Sequence of chain 2.A:
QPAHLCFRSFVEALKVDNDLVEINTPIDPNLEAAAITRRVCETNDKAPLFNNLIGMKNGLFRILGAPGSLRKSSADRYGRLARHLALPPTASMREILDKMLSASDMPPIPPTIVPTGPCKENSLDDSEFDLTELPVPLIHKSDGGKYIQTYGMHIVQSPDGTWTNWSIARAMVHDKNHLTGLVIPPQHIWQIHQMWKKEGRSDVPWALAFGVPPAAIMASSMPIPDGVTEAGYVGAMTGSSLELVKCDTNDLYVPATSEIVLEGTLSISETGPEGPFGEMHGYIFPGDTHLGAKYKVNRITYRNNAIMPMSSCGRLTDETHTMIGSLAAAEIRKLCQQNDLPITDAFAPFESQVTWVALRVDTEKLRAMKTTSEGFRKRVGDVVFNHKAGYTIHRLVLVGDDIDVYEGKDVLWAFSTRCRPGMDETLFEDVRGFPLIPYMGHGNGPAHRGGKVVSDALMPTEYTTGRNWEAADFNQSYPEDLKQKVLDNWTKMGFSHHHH

Binding-site contacts:
Ligand atom C21 contacts residue BYN1 of chain 2.F at 0.1 Å.
Ligand atom C5 contacts residue BYN1 of chain 2.F at 0.1 Å.
Ligand atom C8 contacts residue BYN1 of chain 2.F at 0.1 Å.
Ligand atom C9 contacts residue BYN1 of chain 2.F at 0.1 Å.
Ligand atom C12 contacts residue BYN1 of chain 2.F at 0.1 Å.
Ligand atom C10 contacts residue BYN1 of chain 2.F at 0.1 Å.
Ligand atom O7 contacts residue BYN1 of chain 2.F at 0.1 Å (h-bond).
Ligand atom C16 contacts residue BYN1 of chain 2.F at 0.3 Å.
Ligand atom N2 contacts residue BYN1 of chain 2.F at 0.1 Å (h-bond).
Ligand atom N4 contacts residue BYN1 of chain 2.F at 0.1 Å (h-bond).
Ligand atom O3 contacts residue BYN1 of chain 2.F at 0.2 Å (h-bond).
Ligand atom C13 contacts residue BYN1 of chain 2.F at 0.2 Å.
Ligand atom C30 contacts residue BYN1 of chain 2.F at 0.3 Å.
Ligand atom C24 contacts residue SYN1 of chain 2.G at 0.6 Å.
Ligand atom C17 contacts residue BYN1 of chain 2.F at 0.5 Å.
Ligand atom N1 contacts residue BYN1 of chain 2.F at 0.4 Å (h-bond).
Ligand atom O1 contacts residue BYN1 of chain 2.F at 0.3 Å (h-bond).
Ligand atom C18 contacts residue BYN1 of chain 2.F at 0.1 Å.
Ligand atom C28 contacts residue SYN1 of chain 2.G at 0.5 Å.
Ligand atom C14 contacts residue BYN1 of chain 2.F at 0.6 Å.
Ligand atom O5 contacts residue BYN1 of chain 2.F at 0.1 Å (h-bond).
Ligand atom C4 contacts residue BYN1 of chain 2.F at 0.3 Å.
Ligand atom C29 contacts residue SYN1 of chain 2.G at 0.4 Å.
Ligand atom C11 contacts residue BYN1 of chain 2.F at 0.1 Å.
Ligand atom N3 contacts residue BYN1 of chain 2.F at 0.2 Å (h-bond).
Ligand atom C15 contacts residue BYN1 of chain 2.F at 0.2 Å.
Ligand atom O8 contacts residue BYN1 of chain 2.F at 0.3 Å (h-bond).
Ligand atom C6 contacts residue BYN1 of chain 2.F at 0.0 Å.
Ligand atom C1 contacts residue BYN1 of chain 2.F at 0.3 Å.
Ligand atom C2 contacts residue BYN1 of chain 2.F at 0.2 Å.
Ligand atom C19 contacts residue BYN1 of chain 2.F at 0.0 Å.
Ligand atom O9 contacts residue BYN1 of chain 2.F at 0.1 Å (h-bond).
Ligand atom C7 contacts residue BYN1 of chain 2.F at 0.1 Å.
Ligand atom C25 contacts residue SYN1 of chain 2.G at 0.6 Å.
Ligand atom C20 contacts residue BYN1 of chain 2.F at 0.1 Å.
Ligand atom O4 contacts residue BYN1 of chain 2.F at 0.1 Å (h-bond).
Ligand atom C26 contacts residue SYN1 of chain 2.G at 0.6 Å.
Ligand atom O6 contacts residue BYN1 of chain 2.F at 0.2 Å (h-bond).
Ligand atom P1 contacts residue BYN1 of chain 2.F at 0.1 Å.
Ligand atom O2 contacts residue BYN1 of chain 2.F at 0.4 Å (h-bond).

A small-molecule ligand and the protein it binds are described below.
Small molecule (SMILES): Cc1cc2c3c(c1C)C(C)(C)C[C@H]1C[C@@H](c4ccccc4)[C@]4(C(=O)NC(=O)N=C4N2C[C@H](O)[C@H](O)[C@H](O)COP(=O)(O)O)N31